The protein below binds the small molecule below.
Small molecule (SMILES): Nc1nc(N)nc(N)n1

Sequence of chain 1.B:
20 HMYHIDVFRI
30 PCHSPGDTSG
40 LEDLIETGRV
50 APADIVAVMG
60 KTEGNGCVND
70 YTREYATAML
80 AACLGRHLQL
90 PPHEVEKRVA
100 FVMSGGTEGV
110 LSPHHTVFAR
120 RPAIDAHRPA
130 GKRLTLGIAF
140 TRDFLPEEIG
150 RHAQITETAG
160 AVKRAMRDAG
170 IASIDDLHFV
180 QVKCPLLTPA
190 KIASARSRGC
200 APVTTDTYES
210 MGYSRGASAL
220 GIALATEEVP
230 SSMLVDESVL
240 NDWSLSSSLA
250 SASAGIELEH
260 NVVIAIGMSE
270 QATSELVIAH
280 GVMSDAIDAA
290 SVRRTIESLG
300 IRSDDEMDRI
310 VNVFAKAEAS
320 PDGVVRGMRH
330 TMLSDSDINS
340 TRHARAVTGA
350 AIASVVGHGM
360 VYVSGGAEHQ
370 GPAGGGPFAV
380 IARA

Binding-site contacts:
Ligand atom C2 contacts residue ALA253 of chain 1.B at 3.6 Å (hydrophobic).
Ligand atom N7 contacts residue ALA253 of chain 1.B at 3.0 Å (h-bond).
Ligand atom C4 contacts residue GLY65 of chain 1.B at 3.2 Å.
Ligand atom N1 contacts residue SER363 of chain 1.B at 3.5 Å (h-bond).
Ligand atom N3 contacts residue ALA253 of chain 1.B at 2.9 Å (h-bond).
Ligand atom N1 contacts residue GLY364 of chain 1.B at 3.2 Å (h-bond).
Ligand atom C6 contacts residue ARG344 of chain 1.B at 3.4 Å.
Ligand atom N5 contacts residue SER103 of chain 1.B at 2.9 Å (h-bond).
Ligand atom C4 contacts residue GLY104 of chain 1.B at 3.7 Å.
Ligand atom C2 contacts residue GLY65 of chain 1.B at 3.8 Å.
Ligand atom C4 contacts residue SER103 of chain 1.B at 3.7 Å.
Ligand atom C6 contacts residue GLY364 of chain 1.B at 3.8 Å.
Ligand atom N8 contacts residue GLY364 of chain 1.B at 2.8 Å (h-bond).
Ligand atom N7 contacts residue SER252 of chain 1.B at 3.7 Å.
Ligand atom C4 contacts residue ALA253 of chain 1.B at 3.7 Å (hydrophobic).
Ligand atom N7 contacts residue ARG214 of chain 1.B at 2.9 Å (salt-bridge).
Ligand atom N8 contacts residue SER363 of chain 1.B at 3.2 Å (h-bond).
Ligand atom N8 contacts residue GLY104 of chain 1.B at 3.6 Å.
Ligand atom C4 contacts residue SER252 of chain 1.B at 3.3 Å.
Ligand atom C6 contacts residue SER103 of chain 1.B at 3.2 Å.
Ligand atom C6 contacts residue SER252 of chain 1.B at 3.8 Å.
Ligand atom N5 contacts residue GLY104 of chain 1.B at 2.9 Å (h-bond).
Ligand atom N9 contacts residue ARG72 of chain 1.B at 3.0 Å (salt-bridge).
Ligand atom N9 contacts residue ALA253 of chain 1.B at 3.5 Å (h-bond).
Ligand atom N5 contacts residue SER252 of chain 1.B at 3.6 Å.
Ligand atom N3 contacts residue GLY65 of chain 1.B at 3.3 Å (h-bond).
Ligand atom N3 contacts residue MET210 of chain 1.B at 3.8 Å.
Ligand atom N7 contacts residue MET210 of chain 1.B at 3.8 Å.
Ligand atom N1 contacts residue SER252 of chain 1.B at 3.7 Å.
Ligand atom N8 contacts residue SER103 of chain 1.B at 3.1 Å (h-bond).
Ligand atom N9 contacts residue SER103 of chain 1.B at 3.7 Å.
Ligand atom N5 contacts residue GLY65 of chain 1.B at 3.7 Å.
Ligand atom N3 contacts residue SER252 of chain 1.B at 3.2 Å (h-bond).
Ligand atom N9 contacts residue GLY65 of chain 1.B at 3.5 Å (h-bond).
Ligand atom C6 contacts residue GLY104 of chain 1.B at 3.7 Å.
Ligand atom C6 contacts residue SER363 of chain 1.B at 3.5 Å.
Ligand atom C2 contacts residue SER252 of chain 1.B at 3.4 Å.
Ligand atom N9 contacts residue LYS182 of chain 1.B at 3.6 Å.
Ligand atom N9 contacts residue GLY104 of chain 1.B at 2.9 Å (h-bond).
Ligand atom N8 contacts residue ARG344 of chain 1.B at 3.0 Å (salt-bridge).